This protein binds this small molecule.
Small molecule (SMILES): CC(=O)N[C@H]1[C@H](O[C@H]2[C@H](O)[C@@H](NC(C)=O)CO[C@@H]2CO)O[C@H](CO)[C@@H](O)[C@@H]1O

Binding-site contacts:
Ligand atom C3 contacts residue ASN1096 of chain 1.B at 3.8 Å.
Ligand atom O5 contacts residue PHE1101 of chain 1.B at 4.0 Å.
Ligand atom C1 contacts residue ASN1096 of chain 1.B at 1.4 Å.
Ligand atom C1 contacts residue HIS1099 of chain 1.B at 3.6 Å.
Ligand atom N2 contacts residue THR1098 of chain 1.B at 3.5 Å (h-bond).
Ligand atom C2 contacts residue THR1098 of chain 1.B at 4.3 Å.
Ligand atom N2 contacts residue ASN1096 of chain 1.B at 3.0 Å (h-bond).
Ligand atom C8 contacts residue THR1098 of chain 1.B at 4.2 Å.
Ligand atom C2 contacts residue ASN1096 of chain 1.B at 2.5 Å.
Ligand atom C3 contacts residue THR1098 of chain 1.B at 4.3 Å.
Ligand atom C5 contacts residue HIS1099 of chain 1.B at 3.7 Å.
Ligand atom C5 contacts residue PHE1101 of chain 1.B at 4.4 Å (hydrophobic).
Ligand atom C3 contacts residue HIS1099 of chain 1.B at 3.8 Å.
Ligand atom O5 contacts residue HIS1099 of chain 1.B at 4.1 Å.
Ligand atom O7 contacts residue ASN1096 of chain 1.B at 3.5 Å (h-bond).
Ligand atom C7 contacts residue ASN1096 of chain 1.B at 3.4 Å.
Ligand atom C4 contacts residue HIS1099 of chain 1.B at 4.1 Å.
Ligand atom C1 contacts residue THR1098 of chain 1.B at 4.4 Å.
Ligand atom C2 contacts residue HIS1099 of chain 1.B at 4.2 Å.
Ligand atom O4 contacts residue HIS1099 of chain 1.B at 3.5 Å.
Ligand atom O5 contacts residue ASN1096 of chain 1.B at 2.3 Å (h-bond).
Ligand atom C8 contacts residue ASN1096 of chain 1.B at 3.4 Å.
Ligand atom C6 contacts residue PHE1101 of chain 1.B at 4.3 Å (hydrophobic).
Ligand atom N2 contacts residue HIS1099 of chain 1.B at 4.4 Å.
Ligand atom C7 contacts residue THR1098 of chain 1.B at 4.3 Å.
Ligand atom C4 contacts residue ASN1096 of chain 1.B at 4.2 Å.
Ligand atom O6 contacts residue PHE1101 of chain 1.B at 3.9 Å.
Ligand atom C5 contacts residue ASN1096 of chain 1.B at 3.6 Å.
Ligand atom C8 contacts residue GLY1097 of chain 1.B at 4.3 Å.

Sequence of chain 1.B:
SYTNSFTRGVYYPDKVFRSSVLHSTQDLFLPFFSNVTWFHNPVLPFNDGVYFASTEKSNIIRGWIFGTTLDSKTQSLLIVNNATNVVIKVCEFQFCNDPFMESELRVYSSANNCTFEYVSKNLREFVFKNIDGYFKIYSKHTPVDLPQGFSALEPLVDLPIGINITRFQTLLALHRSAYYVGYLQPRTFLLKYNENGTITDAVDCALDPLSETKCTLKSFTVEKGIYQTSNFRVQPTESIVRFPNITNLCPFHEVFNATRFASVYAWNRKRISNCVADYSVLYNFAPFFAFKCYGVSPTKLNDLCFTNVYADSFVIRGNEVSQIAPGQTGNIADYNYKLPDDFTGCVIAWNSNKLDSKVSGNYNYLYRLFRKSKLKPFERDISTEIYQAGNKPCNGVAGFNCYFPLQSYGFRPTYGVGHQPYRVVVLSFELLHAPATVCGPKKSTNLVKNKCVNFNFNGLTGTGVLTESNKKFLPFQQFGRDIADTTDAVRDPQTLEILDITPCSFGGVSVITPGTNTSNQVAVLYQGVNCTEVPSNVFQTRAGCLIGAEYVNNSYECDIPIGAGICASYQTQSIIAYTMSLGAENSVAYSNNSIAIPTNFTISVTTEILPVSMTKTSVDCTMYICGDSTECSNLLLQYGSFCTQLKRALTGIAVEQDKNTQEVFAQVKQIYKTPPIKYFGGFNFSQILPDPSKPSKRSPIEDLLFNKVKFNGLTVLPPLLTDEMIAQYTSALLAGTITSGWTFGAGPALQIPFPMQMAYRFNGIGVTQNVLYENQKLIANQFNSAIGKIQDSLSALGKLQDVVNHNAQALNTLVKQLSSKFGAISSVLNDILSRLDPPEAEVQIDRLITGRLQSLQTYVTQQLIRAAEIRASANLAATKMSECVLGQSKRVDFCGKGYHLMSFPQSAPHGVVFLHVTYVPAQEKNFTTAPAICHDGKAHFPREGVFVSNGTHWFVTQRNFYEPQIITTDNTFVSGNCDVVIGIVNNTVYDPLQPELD